Sequence of chain 1.A:
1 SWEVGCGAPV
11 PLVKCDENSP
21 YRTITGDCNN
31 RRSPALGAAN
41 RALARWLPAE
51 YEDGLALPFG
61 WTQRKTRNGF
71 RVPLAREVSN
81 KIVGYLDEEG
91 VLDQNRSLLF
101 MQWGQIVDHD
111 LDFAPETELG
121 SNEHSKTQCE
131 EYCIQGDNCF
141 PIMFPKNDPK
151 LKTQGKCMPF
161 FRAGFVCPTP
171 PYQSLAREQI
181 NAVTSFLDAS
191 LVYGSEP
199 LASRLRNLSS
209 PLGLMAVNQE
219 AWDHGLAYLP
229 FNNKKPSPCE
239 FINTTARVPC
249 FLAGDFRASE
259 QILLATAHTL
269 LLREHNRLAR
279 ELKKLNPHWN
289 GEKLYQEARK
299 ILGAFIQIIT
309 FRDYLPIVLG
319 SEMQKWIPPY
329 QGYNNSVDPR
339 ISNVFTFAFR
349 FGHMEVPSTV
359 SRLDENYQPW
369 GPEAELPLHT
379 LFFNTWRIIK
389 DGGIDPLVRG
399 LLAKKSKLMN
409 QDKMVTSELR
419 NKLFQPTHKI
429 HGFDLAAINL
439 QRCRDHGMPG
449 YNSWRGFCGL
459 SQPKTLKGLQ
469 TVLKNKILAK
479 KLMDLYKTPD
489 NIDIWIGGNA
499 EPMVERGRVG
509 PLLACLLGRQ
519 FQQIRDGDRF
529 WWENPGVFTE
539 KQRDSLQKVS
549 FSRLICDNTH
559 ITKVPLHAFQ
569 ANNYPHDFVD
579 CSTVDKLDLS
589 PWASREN

A protein and the small-molecule ligand that binds it are described below.
Small molecule (SMILES): CC(=O)N[C@H]1[C@H](O[C@H]2[C@H](O)[C@@H](NC(C)=O)CO[C@@H]2CO)O[C@H](CO)[C@@H](O[C@H]2O[C@H](CO)[C@@H](O)[C@H](O)[C@@H]2O)[C@@H]1O

Binding-site contacts:
Ligand atom C3 contacts residue TRP384 of chain 1.A at 4.4 Å (hydrophobic).
Ligand atom O7 contacts residue ASN241 of chain 1.A at 3.0 Å (h-bond).
Ligand atom C7 contacts residue TRP384 of chain 1.A at 4.3 Å (hydrophobic).
Ligand atom C4 contacts residue ASN241 of chain 1.A at 4.3 Å.
Ligand atom N2 contacts residue ASN241 of chain 1.A at 2.9 Å (h-bond).
Ligand atom C6 contacts residue TRP384 of chain 1.A at 4.2 Å (hydrophobic).
Ligand atom C5 contacts residue ASN241 of chain 1.A at 3.8 Å.
Ligand atom C8 contacts residue ASN241 of chain 1.A at 4.1 Å.
Ligand atom C2 contacts residue TRP384 of chain 1.A at 3.8 Å (hydrophobic).
Ligand atom C1 contacts residue TRP384 of chain 1.A at 4.0 Å (hydrophobic).
Ligand atom O5 contacts residue ALA244 of chain 1.A at 3.5 Å.
Ligand atom C2 contacts residue ASN241 of chain 1.A at 2.5 Å.
Ligand atom O3 contacts residue TRP384 of chain 1.A at 4.5 Å.
Ligand atom O6 contacts residue ALA244 of chain 1.A at 3.5 Å.
Ligand atom O6 contacts residue LYS388 of chain 1.A at 4.3 Å.
Ligand atom C6 contacts residue ALA244 of chain 1.A at 4.2 Å (hydrophobic).
Ligand atom C3 contacts residue ASN241 of chain 1.A at 3.8 Å.
Ligand atom O5 contacts residue ASN241 of chain 1.A at 2.5 Å (h-bond).
Ligand atom C1 contacts residue THR243 of chain 1.A at 4.5 Å.
Ligand atom C1 contacts residue ALA244 of chain 1.A at 4.3 Å (hydrophobic).
Ligand atom C7 contacts residue ASN241 of chain 1.A at 3.0 Å.
Ligand atom C5 contacts residue ALA244 of chain 1.A at 4.4 Å (hydrophobic).
Ligand atom O5 contacts residue TRP384 of chain 1.A at 3.9 Å.
Ligand atom C1 contacts residue ASN241 of chain 1.A at 1.5 Å.
Ligand atom C5 contacts residue TRP384 of chain 1.A at 4.4 Å (hydrophobic).
Ligand atom O7 contacts residue TRP384 of chain 1.A at 3.3 Å.
Ligand atom C4 contacts residue TRP384 of chain 1.A at 4.1 Å (hydrophobic).